Sequence of chain 1.A:
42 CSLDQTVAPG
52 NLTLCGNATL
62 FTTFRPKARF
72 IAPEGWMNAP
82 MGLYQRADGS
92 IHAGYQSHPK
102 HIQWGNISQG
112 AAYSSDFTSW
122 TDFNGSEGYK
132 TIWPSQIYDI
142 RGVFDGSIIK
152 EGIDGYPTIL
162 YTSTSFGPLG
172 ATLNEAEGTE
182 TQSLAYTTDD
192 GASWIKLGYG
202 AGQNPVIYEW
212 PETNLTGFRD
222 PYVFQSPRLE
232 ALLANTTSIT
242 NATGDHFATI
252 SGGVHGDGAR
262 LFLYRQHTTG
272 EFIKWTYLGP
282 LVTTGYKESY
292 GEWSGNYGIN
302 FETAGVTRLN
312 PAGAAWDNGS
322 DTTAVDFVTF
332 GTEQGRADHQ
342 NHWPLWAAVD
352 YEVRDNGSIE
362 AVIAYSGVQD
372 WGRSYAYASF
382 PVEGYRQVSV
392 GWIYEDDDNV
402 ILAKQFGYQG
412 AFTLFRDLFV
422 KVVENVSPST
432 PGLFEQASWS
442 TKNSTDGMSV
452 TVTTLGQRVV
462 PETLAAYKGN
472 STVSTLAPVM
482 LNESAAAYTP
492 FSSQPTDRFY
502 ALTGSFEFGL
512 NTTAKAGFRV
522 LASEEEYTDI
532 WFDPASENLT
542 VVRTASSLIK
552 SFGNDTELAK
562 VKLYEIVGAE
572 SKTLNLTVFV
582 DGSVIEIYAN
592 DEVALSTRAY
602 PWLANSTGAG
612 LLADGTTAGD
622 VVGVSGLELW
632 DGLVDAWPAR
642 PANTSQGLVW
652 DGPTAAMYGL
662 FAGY

A small-molecule ligand and the protein it binds are described below.
Small molecule (SMILES): CC(=O)N[C@@H]1[C@@H](O)[C@H](O)[C@@H](CO)O[C@H]1O

Binding-site contacts:
Ligand atom C7 contacts residue ASN644 of chain 1.A at 3.2 Å.
Ligand atom O4 contacts residue ASN58 of chain 1.A at 3.8 Å.
Ligand atom N2 contacts residue ASN644 of chain 1.A at 3.0 Å (h-bond).
Ligand atom C8 contacts residue THR63 of chain 1.A at 4.5 Å.
Ligand atom O6 contacts residue SER646 of chain 1.A at 4.3 Å.
Ligand atom C8 contacts residue ALA59 of chain 1.A at 3.6 Å (hydrophobic).
Ligand atom C1 contacts residue ASN644 of chain 1.A at 1.4 Å.
Ligand atom O5 contacts residue SER646 of chain 1.A at 3.7 Å.
Ligand atom C6 contacts residue GLY648 of chain 1.A at 4.1 Å.
Ligand atom N2 contacts residue THR60 of chain 1.A at 4.2 Å.
Ligand atom C6 contacts residue SER646 of chain 1.A at 3.8 Å.
Ligand atom C3 contacts residue ASN58 of chain 1.A at 4.0 Å.
Ligand atom O3 contacts residue ASN58 of chain 1.A at 4.1 Å.
Ligand atom C8 contacts residue THR60 of chain 1.A at 3.3 Å.
Ligand atom C7 contacts residue THR60 of chain 1.A at 4.4 Å.
Ligand atom C2 contacts residue ALA59 of chain 1.A at 3.7 Å (hydrophobic).
Ligand atom O5 contacts residue ASN644 of chain 1.A at 2.3 Å (h-bond).
Ligand atom C8 contacts residue ASN644 of chain 1.A at 4.4 Å.
Ligand atom C1 contacts residue SER646 of chain 1.A at 4.0 Å.
Ligand atom O3 contacts residue THR60 of chain 1.A at 4.2 Å.
Ligand atom C3 contacts residue ALA59 of chain 1.A at 3.7 Å (hydrophobic).
Ligand atom C8 contacts residue PHE62 of chain 1.A at 4.3 Å (hydrophobic).
Ligand atom C5 contacts residue ASN644 of chain 1.A at 3.6 Å.
Ligand atom C2 contacts residue ASN644 of chain 1.A at 2.5 Å.
Ligand atom C1 contacts residue ALA59 of chain 1.A at 4.1 Å (hydrophobic).
Ligand atom N2 contacts residue ALA59 of chain 1.A at 2.8 Å (h-bond).
Ligand atom C3 contacts residue ASN644 of chain 1.A at 3.8 Å.
Ligand atom C4 contacts residue ASN644 of chain 1.A at 4.2 Å.
Ligand atom O3 contacts residue ALA59 of chain 1.A at 4.2 Å.
Ligand atom C5 contacts residue SER646 of chain 1.A at 3.7 Å.
Ligand atom O7 contacts residue ASN644 of chain 1.A at 3.1 Å (h-bond).
Ligand atom C5 contacts residue ALA59 of chain 1.A at 4.4 Å (hydrophobic).
Ligand atom C7 contacts residue ALA59 of chain 1.A at 3.7 Å (hydrophobic).